Binding-site contacts:
Ligand atom C18 contacts residue GLY152 of chain 1.A at 4.2 Å.
Ligand atom N1 contacts residue GLY152 of chain 1.A at 4.2 Å.
Ligand atom C7 contacts residue FAD1 of chain 1.C at 3.5 Å.
Ligand atom C2 contacts residue GLY153 of chain 1.A at 3.8 Å.
Ligand atom C9 contacts residue FAD1 of chain 1.C at 3.7 Å.
Ligand atom C6 contacts residue PHE129 of chain 1.B at 3.7 Å (hydrophobic).
Ligand atom C4 contacts residue GLY152 of chain 1.A at 4.4 Å.
Ligand atom C2 contacts residue GLY152 of chain 1.A at 3.3 Å.
Ligand atom C12 contacts residue GLU196 of chain 1.A at 3.7 Å.
Ligand atom C7 contacts residue PHE129 of chain 1.B at 4.1 Å (hydrophobic).
Ligand atom C8 contacts residue PHE181 of chain 1.B at 3.6 Å (hydrophobic).
Ligand atom C4 contacts residue FAD1 of chain 1.C at 4.0 Å.
Ligand atom CL contacts residue TRP108 of chain 1.A at 3.3 Å.
Ligand atom N1 contacts residue GLY153 of chain 1.A at 3.9 Å.
Ligand atom C14 contacts residue VAL72 of chain 1.B at 4.3 Å (hydrophobic).
Ligand atom C17 contacts residue ASN69 of chain 1.B at 3.6 Å.
Ligand atom C5 contacts residue FAD1 of chain 1.C at 3.6 Å.
Ligand atom C17 contacts residue VAL72 of chain 1.B at 3.6 Å (hydrophobic).
Ligand atom C5 contacts residue PHE129 of chain 1.B at 4.4 Å (hydrophobic).
Ligand atom C9 contacts residue PHE181 of chain 1.B at 4.3 Å (hydrophobic).
Ligand atom C1 contacts residue GLY153 of chain 1.A at 3.3 Å.
Ligand atom N3 contacts residue GLU196 of chain 1.A at 4.2 Å.
Ligand atom CL contacts residue PHE129 of chain 1.B at 4.2 Å.
Ligand atom C8 contacts residue FAD1 of chain 1.C at 3.6 Å.
Ligand atom C15 contacts residue VAL72 of chain 1.B at 3.8 Å (hydrophobic).
Ligand atom C13 contacts residue VAL72 of chain 1.B at 4.3 Å (hydrophobic).
Ligand atom C17 contacts residue GLU196 of chain 1.A at 3.2 Å.
Ligand atom C6 contacts residue FAD1 of chain 1.C at 3.5 Å.
Ligand atom C18 contacts residue GLU196 of chain 1.A at 3.4 Å.
Ligand atom N2 contacts residue GLY152 of chain 1.A at 4.2 Å.
Ligand atom C16 contacts residue VAL72 of chain 1.B at 4.2 Å (hydrophobic).
Ligand atom C3 contacts residue FAD1 of chain 1.C at 4.3 Å.
Ligand atom N3 contacts residue VAL72 of chain 1.B at 3.6 Å.
Ligand atom C16 contacts residue GLU196 of chain 1.A at 3.3 Å.
Ligand atom CL contacts residue PHE181 of chain 1.B at 3.8 Å.
Ligand atom C3 contacts residue GLY152 of chain 1.A at 3.8 Å.
Ligand atom C1 contacts residue GLY152 of chain 1.A at 3.4 Å.
Ligand atom N1 contacts residue FAD1 of chain 1.C at 4.0 Å.
Ligand atom CL contacts residue FAD1 of chain 1.C at 3.2 Å.
Ligand atom C7 contacts residue PHE181 of chain 1.B at 4.1 Å (hydrophobic).

This small molecule binds to this protein.
Small molecule (SMILES): CCN(CC)CCC[C@H](C)Nc1ccnc2cc(Cl)ccc12

Sequence of chain 1.A:
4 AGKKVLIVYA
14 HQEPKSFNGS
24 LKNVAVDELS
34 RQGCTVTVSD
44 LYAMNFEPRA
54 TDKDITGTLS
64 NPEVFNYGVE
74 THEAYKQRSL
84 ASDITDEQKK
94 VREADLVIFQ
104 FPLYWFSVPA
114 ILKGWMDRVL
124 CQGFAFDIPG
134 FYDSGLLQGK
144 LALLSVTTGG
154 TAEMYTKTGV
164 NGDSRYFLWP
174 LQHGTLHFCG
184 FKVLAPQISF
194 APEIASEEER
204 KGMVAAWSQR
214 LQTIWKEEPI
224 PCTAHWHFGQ

Sequence of chain 1.B:
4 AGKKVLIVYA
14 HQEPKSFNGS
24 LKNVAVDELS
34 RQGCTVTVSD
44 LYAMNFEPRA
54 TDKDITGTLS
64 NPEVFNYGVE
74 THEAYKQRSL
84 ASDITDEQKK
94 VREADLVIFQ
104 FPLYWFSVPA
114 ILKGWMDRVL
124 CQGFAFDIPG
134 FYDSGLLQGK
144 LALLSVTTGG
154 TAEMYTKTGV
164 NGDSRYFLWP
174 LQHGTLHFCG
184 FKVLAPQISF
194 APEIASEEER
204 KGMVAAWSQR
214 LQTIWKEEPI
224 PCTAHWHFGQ